This small molecule binds to this protein.
Small molecule (SMILES): O=C(O)[C@H]1C[C@@H]1C(=O)c1ccc(Cl)c(Cl)c1

Sequence of chain 1.B:
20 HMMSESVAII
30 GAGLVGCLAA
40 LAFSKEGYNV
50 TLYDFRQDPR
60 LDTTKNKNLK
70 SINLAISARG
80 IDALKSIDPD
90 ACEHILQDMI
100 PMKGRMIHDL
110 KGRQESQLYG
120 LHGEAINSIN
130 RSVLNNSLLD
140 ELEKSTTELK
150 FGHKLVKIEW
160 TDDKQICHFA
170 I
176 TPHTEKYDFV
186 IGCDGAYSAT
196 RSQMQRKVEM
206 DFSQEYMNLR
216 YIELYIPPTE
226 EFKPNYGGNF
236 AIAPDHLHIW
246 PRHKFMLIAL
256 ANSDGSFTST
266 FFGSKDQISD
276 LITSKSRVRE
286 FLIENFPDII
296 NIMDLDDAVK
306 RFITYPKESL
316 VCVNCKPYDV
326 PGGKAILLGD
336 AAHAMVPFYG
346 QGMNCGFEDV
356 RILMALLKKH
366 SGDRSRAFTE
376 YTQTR

Binding-site contacts:
Ligand atom CAN contacts residue GLY345 of chain 1.B at 3.9 Å.
Ligand atom CAO contacts residue ILE125 of chain 1.B at 3.5 Å (hydrophobic).
Ligand atom CAL contacts residue ILE253 of chain 1.B at 3.7 Å (hydrophobic).
Ligand atom OAB contacts residue ILE125 of chain 1.B at 3.4 Å.
Ligand atom CAF contacts residue FAD1 of chain 1.D at 3.2 Å.
Ligand atom CAH contacts residue PRO342 of chain 1.B at 3.2 Å (hydrophobic).
Ligand atom CAO contacts residue LEU242 of chain 1.B at 3.6 Å (hydrophobic).
Ligand atom CAP contacts residue LEU242 of chain 1.B at 3.9 Å (hydrophobic).
Ligand atom CAI contacts residue GLY345 of chain 1.B at 3.7 Å.
Ligand atom CAG contacts residue FAD1 of chain 1.D at 3.2 Å.
Ligand atom OAC contacts residue ARG104 of chain 1.B at 2.7 Å (salt-bridge).
Ligand atom CL2 contacts residue MET251 of chain 1.B at 3.9 Å.
Ligand atom CL2 contacts residue PHE343 of chain 1.B at 3.4 Å.
Ligand atom CAJ contacts residue ARG104 of chain 1.B at 3.4 Å.
Ligand atom CAI contacts residue TYR344 of chain 1.B at 3.4 Å (hydrophobic).
Ligand atom CAH contacts residue PHE343 of chain 1.B at 4.0 Å (hydrophobic).
Ligand atom CAP contacts residue TYR344 of chain 1.B at 4.0 Å (hydrophobic).
Ligand atom CAP contacts residue PHE343 of chain 1.B at 3.7 Å (hydrophobic).
Ligand atom CLA contacts residue PRO342 of chain 1.B at 3.9 Å.
Ligand atom CL2 contacts residue PRO342 of chain 1.B at 3.7 Å.
Ligand atom OAB contacts residue ALA74 of chain 1.B at 3.5 Å.
Ligand atom CAM contacts residue ILE253 of chain 1.B at 3.9 Å (hydrophobic).
Ligand atom OAB contacts residue GLY345 of chain 1.B at 3.7 Å.
Ligand atom CAN contacts residue PRO342 of chain 1.B at 3.7 Å (hydrophobic).
Ligand atom CAL contacts residue PRO342 of chain 1.B at 3.7 Å (hydrophobic).
Ligand atom CAO contacts residue TYR118 of chain 1.B at 3.7 Å (hydrophobic).
Ligand atom CLA contacts residue PHE267 of chain 1.B at 3.6 Å.
Ligand atom CAM contacts residue PRO342 of chain 1.B at 3.2 Å (hydrophobic).
Ligand atom CAK contacts residue LEU242 of chain 1.B at 3.6 Å (hydrophobic).
Ligand atom CLA contacts residue FAD1 of chain 1.D at 3.7 Å.
Ligand atom CAP contacts residue GLY345 of chain 1.B at 3.8 Å.
Ligand atom OAA contacts residue PHE343 of chain 1.B at 3.9 Å.
Ligand atom CLA contacts residue ILE253 of chain 1.B at 3.4 Å.
Ligand atom OAB contacts residue LEU242 of chain 1.B at 3.8 Å.
Ligand atom OAA contacts residue ARG104 of chain 1.B at 2.6 Å (salt-bridge).
Ligand atom CAJ contacts residue TYR118 of chain 1.B at 3.5 Å (hydrophobic).
Ligand atom CAN contacts residue LEU242 of chain 1.B at 4.0 Å (hydrophobic).
Ligand atom CL2 contacts residue ILE253 of chain 1.B at 3.9 Å.
Ligand atom OAC contacts residue TYR118 of chain 1.B at 2.6 Å (h-bond).
Ligand atom CAK contacts residue GLY345 of chain 1.B at 3.7 Å.